Binding-site contacts:
Ligand atom C20 contacts residue TYR410 of chain 1.A at 3.8 Å (hydrophobic).
Ligand atom C18 contacts residue HEM1 of chain 1.C at 3.5 Å.
Ligand atom C02 contacts residue HEM1 of chain 1.C at 3.7 Å.
Ligand atom C05 contacts residue VAL271 of chain 1.A at 3.7 Å (hydrophobic).
Ligand atom N16 contacts residue HEM1 of chain 1.C at 2.8 Å (h-bond).
Ligand atom C23 contacts residue TRP10 of chain 1.B at 3.7 Å (hydrophobic).
Ligand atom N07 contacts residue HEM1 of chain 1.C at 3.5 Å.
Ligand atom C13 contacts residue HEM1 of chain 1.C at 3.5 Å.
Ligand atom C02 contacts residue GLU296 of chain 1.A at 3.6 Å.
Ligand atom C02 contacts residue TRP291 of chain 1.A at 3.7 Å (hydrophobic).
Ligand atom N07 contacts residue GLU296 of chain 1.A at 2.7 Å (salt-bridge).
Ligand atom C06 contacts residue GLU296 of chain 1.A at 3.7 Å.
Ligand atom N07 contacts residue TYR292 of chain 1.A at 3.7 Å.
Ligand atom C09 contacts residue VAL271 of chain 1.A at 3.7 Å (hydrophobic).
Ligand atom C14 contacts residue HEM1 of chain 1.C at 3.8 Å.
Ligand atom C11 contacts residue VAL271 of chain 1.A at 3.5 Å (hydrophobic).
Ligand atom F25 contacts residue MET40 of chain 1.A at 3.3 Å.
Ligand atom C10 contacts residue HEM1 of chain 1.C at 3.8 Å.
Ligand atom C02 contacts residue PRO269 of chain 1.A at 3.9 Å (hydrophobic).
Ligand atom C10 contacts residue VAL271 of chain 1.A at 3.2 Å (hydrophobic).
Ligand atom C09 contacts residue GLU296 of chain 1.A at 3.8 Å.
Ligand atom C15 contacts residue HEM1 of chain 1.C at 3.5 Å.
Ligand atom C03 contacts residue HEM1 of chain 1.C at 3.5 Å.
Ligand atom N01 contacts residue GLU296 of chain 1.A at 2.8 Å (salt-bridge).
Ligand atom F25 contacts residue TYR410 of chain 1.A at 3.8 Å.
Ligand atom C14 contacts residue GLU296 of chain 1.A at 3.4 Å.
Ligand atom C11 contacts residue HEM1 of chain 1.C at 3.5 Å.
Ligand atom C08 contacts residue GLY290 of chain 1.A at 3.4 Å.
Ligand atom C08 contacts residue HEM1 of chain 1.C at 3.4 Å.
Ligand atom C08 contacts residue SER289 of chain 1.A at 3.8 Å.
Ligand atom C03 contacts residue TRP291 of chain 1.A at 3.8 Å (hydrophobic).
Ligand atom C03 contacts residue PRO269 of chain 1.A at 3.8 Å (hydrophobic).
Ligand atom C21 contacts residue MET40 of chain 1.A at 3.9 Å (hydrophobic).
Ligand atom C09 contacts residue HEM1 of chain 1.C at 3.7 Å.
Ligand atom N07 contacts residue TRP291 of chain 1.A at 2.8 Å (h-bond).
Ligand atom F25 contacts residue LEU41 of chain 1.A at 3.1 Å.
Ligand atom C17 contacts residue HEM1 of chain 1.C at 3.5 Å.
Ligand atom C22 contacts residue TRP10 of chain 1.B at 3.6 Å (hydrophobic).
Ligand atom C12 contacts residue HEM1 of chain 1.C at 3.4 Å.
Ligand atom C08 contacts residue PHE288 of chain 1.A at 3.7 Å (hydrophobic).

Sequence of chain 1.A:
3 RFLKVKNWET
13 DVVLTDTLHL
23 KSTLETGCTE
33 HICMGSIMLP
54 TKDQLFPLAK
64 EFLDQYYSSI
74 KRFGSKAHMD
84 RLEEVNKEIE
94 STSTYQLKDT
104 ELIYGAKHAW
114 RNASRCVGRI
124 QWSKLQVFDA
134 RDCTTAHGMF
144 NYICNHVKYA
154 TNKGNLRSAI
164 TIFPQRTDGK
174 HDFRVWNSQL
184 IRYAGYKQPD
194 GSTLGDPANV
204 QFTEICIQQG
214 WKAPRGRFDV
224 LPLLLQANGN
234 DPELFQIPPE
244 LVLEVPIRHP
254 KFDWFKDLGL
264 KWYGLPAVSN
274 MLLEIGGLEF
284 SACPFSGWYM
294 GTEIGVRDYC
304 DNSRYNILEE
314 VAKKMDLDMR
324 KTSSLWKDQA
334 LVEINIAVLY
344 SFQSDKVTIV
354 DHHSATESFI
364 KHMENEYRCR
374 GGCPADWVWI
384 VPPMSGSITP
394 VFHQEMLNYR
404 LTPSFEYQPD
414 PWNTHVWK

Sequence of chain 1.B:
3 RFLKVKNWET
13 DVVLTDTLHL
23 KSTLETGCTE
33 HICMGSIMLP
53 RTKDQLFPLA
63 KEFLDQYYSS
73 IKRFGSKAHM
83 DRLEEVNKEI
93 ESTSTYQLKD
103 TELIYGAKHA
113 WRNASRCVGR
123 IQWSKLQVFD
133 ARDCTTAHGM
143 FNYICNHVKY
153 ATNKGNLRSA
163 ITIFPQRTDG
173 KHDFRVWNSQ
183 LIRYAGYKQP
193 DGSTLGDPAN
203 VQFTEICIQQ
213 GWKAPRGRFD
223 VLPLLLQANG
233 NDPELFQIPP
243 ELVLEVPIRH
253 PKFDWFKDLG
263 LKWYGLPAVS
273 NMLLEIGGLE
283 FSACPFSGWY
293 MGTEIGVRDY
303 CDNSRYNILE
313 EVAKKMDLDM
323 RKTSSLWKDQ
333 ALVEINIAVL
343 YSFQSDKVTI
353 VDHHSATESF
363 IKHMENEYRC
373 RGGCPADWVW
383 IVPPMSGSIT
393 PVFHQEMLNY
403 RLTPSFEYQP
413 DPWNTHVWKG

A protein and the small-molecule ligand that binds it are described below.
Small molecule (SMILES): Cc1cc(N)nc(-c2ccc(CNCCc3cccc(F)c3)cc2)c1